The protein below binds the small molecule below.
Small molecule (SMILES): N[C@@H](Cc1c[nH]c2ccccc12)C(=O)O

Sequence of chain 1.B:
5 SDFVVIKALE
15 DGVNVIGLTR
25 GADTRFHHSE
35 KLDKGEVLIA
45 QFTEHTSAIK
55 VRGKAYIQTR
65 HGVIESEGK

Binding-site contacts:
Ligand atom OXT contacts residue HIS49 of chain 1.B at 3.7 Å.
Ligand atom O contacts residue GLY25 of chain 1.L at 3.0 Å (h-bond).
Ligand atom O contacts residue THR47 of chain 1.B at 3.6 Å.
Ligand atom CA contacts residue THR23 of chain 1.L at 3.8 Å.
Ligand atom CE3 contacts residue HIS32 of chain 1.B at 3.9 Å.
Ligand atom CB contacts residue THR23 of chain 1.L at 3.8 Å.
Ligand atom C contacts residue THR47 of chain 1.B at 3.5 Å.
Ligand atom OXT contacts residue THR50 of chain 1.B at 2.8 Å (h-bond).
Ligand atom CD1 contacts residue SER51 of chain 1.L at 3.5 Å.
Ligand atom CA contacts residue SER51 of chain 1.L at 4.0 Å.
Ligand atom C contacts residue THR50 of chain 1.B at 3.9 Å.
Ligand atom C contacts residue GLY25 of chain 1.L at 3.5 Å.
Ligand atom NE1 contacts residue ALA44 of chain 1.B at 3.8 Å.
Ligand atom CZ2 contacts residue ILE53 of chain 1.B at 3.9 Å (hydrophobic).
Ligand atom CZ3 contacts residue GLY21 of chain 1.B at 3.7 Å.
Ligand atom CH2 contacts residue GLY21 of chain 1.B at 3.6 Å.
Ligand atom O contacts residue ARG24 of chain 1.L at 3.5 Å.
Ligand atom OXT contacts residue GLY25 of chain 1.L at 4.0 Å.
Ligand atom CZ3 contacts residue HIS32 of chain 1.B at 4.0 Å.
Ligand atom CG contacts residue SER51 of chain 1.L at 3.8 Å.
Ligand atom CZ2 contacts residue THR50 of chain 1.B at 3.9 Å.
Ligand atom N contacts residue THR23 of chain 1.L at 2.7 Å (h-bond).
Ligand atom N contacts residue GLY25 of chain 1.L at 2.9 Å (h-bond).
Ligand atom CB contacts residue SER51 of chain 1.L at 3.4 Å.
Ligand atom CB contacts residue THR28 of chain 1.L at 3.5 Å.
Ligand atom CE2 contacts residue GLN45 of chain 1.B at 3.8 Å.
Ligand atom CD1 contacts residue GLN45 of chain 1.B at 3.5 Å.
Ligand atom N contacts residue ASP27 of chain 1.L at 3.1 Å (salt-bridge).
Ligand atom N contacts residue ARG24 of chain 1.L at 4.0 Å.
Ligand atom OXT contacts residue THR47 of chain 1.B at 2.6 Å (h-bond).
Ligand atom CD1 contacts residue THR47 of chain 1.B at 3.8 Å.
Ligand atom O contacts residue SER51 of chain 1.L at 2.9 Å (h-bond).
Ligand atom O contacts residue THR23 of chain 1.L at 3.9 Å.
Ligand atom CE2 contacts residue ALA44 of chain 1.B at 4.0 Å (hydrophobic).
Ligand atom CA contacts residue GLY25 of chain 1.L at 3.6 Å.
Ligand atom N contacts residue THR28 of chain 1.L at 2.8 Å (h-bond).
Ligand atom NE1 contacts residue GLN45 of chain 1.B at 2.7 Å (h-bond).
Ligand atom C contacts residue SER51 of chain 1.L at 3.5 Å.
Ligand atom CA contacts residue THR28 of chain 1.L at 3.1 Å.
Ligand atom CZ2 contacts residue ALA44 of chain 1.B at 4.0 Å (hydrophobic).

Sequence of chain 1.L:
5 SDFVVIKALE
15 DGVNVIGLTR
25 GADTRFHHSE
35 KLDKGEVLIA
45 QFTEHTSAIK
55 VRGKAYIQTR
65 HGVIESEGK